Binding-site contacts:
Ligand atom C2 contacts residue ASN241 of chain 1.A at 2.5 Å.
Ligand atom C5 contacts residue ASN245 of chain 1.A at 4.3 Å.
Ligand atom O3 contacts residue ASN245 of chain 1.A at 3.8 Å.
Ligand atom O6 contacts residue ASN245 of chain 1.A at 2.8 Å (h-bond).
Ligand atom C6 contacts residue PHE278 of chain 1.A at 3.7 Å (hydrophobic).
Ligand atom C2 contacts residue PRO281 of chain 1.A at 4.3 Å (hydrophobic).
Ligand atom C2 contacts residue LYS248 of chain 1.A at 3.7 Å.
Ligand atom C6 contacts residue VAL280 of chain 1.A at 4.3 Å (hydrophobic).
Ligand atom C1 contacts residue ASN241 of chain 1.A at 1.4 Å.
Ligand atom C6 contacts residue ASN245 of chain 1.A at 3.9 Å.
Ligand atom C1 contacts residue ASN245 of chain 1.A at 3.2 Å.
Ligand atom C7 contacts residue TYR237 of chain 1.A at 4.1 Å (hydrophobic).
Ligand atom O4 contacts residue PHE278 of chain 1.A at 3.2 Å (h-bond).
Ligand atom O4 contacts residue LEU249 of chain 1.A at 4.4 Å.
Ligand atom O5 contacts residue ASN245 of chain 1.A at 4.2 Å.
Ligand atom C4 contacts residue PHE278 of chain 1.A at 4.4 Å (hydrophobic).
Ligand atom O7 contacts residue TYR237 of chain 1.A at 3.9 Å.
Ligand atom N2 contacts residue ASN241 of chain 1.A at 2.9 Å (h-bond).
Ligand atom C6 contacts residue LYS248 of chain 1.A at 4.2 Å.
Ligand atom O5 contacts residue ASN245 of chain 1.A at 3.2 Å (h-bond).
Ligand atom C7 contacts residue ASN241 of chain 1.A at 3.5 Å.
Ligand atom C3 contacts residue PRO281 of chain 1.A at 4.5 Å (hydrophobic).
Ligand atom O3 contacts residue PRO281 of chain 1.A at 3.8 Å.
Ligand atom O6 contacts residue PRO281 of chain 1.A at 4.4 Å.
Ligand atom C1 contacts residue ASN245 of chain 1.A at 4.0 Å.
Ligand atom C6 contacts residue PRO281 of chain 1.A at 3.5 Å (hydrophobic).
Ligand atom C3 contacts residue ASN241 of chain 1.A at 3.8 Å.
Ligand atom C6 contacts residue PRO281 of chain 1.A at 4.5 Å (hydrophobic).
Ligand atom C4 contacts residue ASN241 of chain 1.A at 4.3 Å.
Ligand atom C8 contacts residue LYS248 of chain 1.A at 4.0 Å.
Ligand atom O7 contacts residue ASN241 of chain 1.A at 3.8 Å.
Ligand atom O3 contacts residue LEU249 of chain 1.A at 3.6 Å.
Ligand atom O6 contacts residue LYS248 of chain 1.A at 4.1 Å.
Ligand atom C8 contacts residue TYR237 of chain 1.A at 3.3 Å (hydrophobic).
Ligand atom C2 contacts residue ASN245 of chain 1.A at 4.0 Å.
Ligand atom C5 contacts residue ASN241 of chain 1.A at 3.7 Å.
Ligand atom O3 contacts residue PHE278 of chain 1.A at 3.9 Å.
Ligand atom O5 contacts residue ASN241 of chain 1.A at 2.4 Å (h-bond).
Ligand atom O2 contacts residue LYS248 of chain 1.A at 3.2 Å (salt-bridge).

This small molecule binds to this protein.
Small molecule (SMILES): CC(=O)N[C@H]1[C@H](O[C@H]2[C@H](O)[C@@H](NC(C)=O)CO[C@@H]2CO[C@@H]2O[C@@H](C)[C@@H](O)[C@@H](O)[C@@H]2O)O[C@H](CO)[C@@H](O)[C@@H]1O

Sequence of chain 1.A:
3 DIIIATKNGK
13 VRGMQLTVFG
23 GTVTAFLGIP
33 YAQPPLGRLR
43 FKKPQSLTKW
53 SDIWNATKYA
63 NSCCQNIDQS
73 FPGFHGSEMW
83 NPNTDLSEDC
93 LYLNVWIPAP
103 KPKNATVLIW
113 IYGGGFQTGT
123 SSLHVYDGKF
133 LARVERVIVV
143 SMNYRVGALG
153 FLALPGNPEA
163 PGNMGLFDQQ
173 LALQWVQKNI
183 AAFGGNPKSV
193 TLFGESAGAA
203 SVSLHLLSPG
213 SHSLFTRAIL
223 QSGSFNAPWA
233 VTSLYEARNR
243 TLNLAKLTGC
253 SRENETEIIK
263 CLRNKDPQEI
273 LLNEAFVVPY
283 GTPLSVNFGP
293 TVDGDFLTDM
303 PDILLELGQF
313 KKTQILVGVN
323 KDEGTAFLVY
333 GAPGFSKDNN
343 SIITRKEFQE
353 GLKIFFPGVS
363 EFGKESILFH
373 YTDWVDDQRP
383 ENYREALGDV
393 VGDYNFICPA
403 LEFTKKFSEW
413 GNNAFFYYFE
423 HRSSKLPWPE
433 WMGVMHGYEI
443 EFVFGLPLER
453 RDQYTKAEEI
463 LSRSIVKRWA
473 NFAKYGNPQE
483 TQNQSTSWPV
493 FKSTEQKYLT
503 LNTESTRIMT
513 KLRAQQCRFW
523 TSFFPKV